Sequence of chain 4.A:
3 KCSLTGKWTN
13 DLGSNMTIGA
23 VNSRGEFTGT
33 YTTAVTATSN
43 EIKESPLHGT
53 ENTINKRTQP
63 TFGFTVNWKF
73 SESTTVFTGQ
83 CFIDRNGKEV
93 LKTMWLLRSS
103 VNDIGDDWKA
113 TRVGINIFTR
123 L

Binding-site contacts:
Ligand atom O2 contacts residue THR35 of chain 3.A at 2.6 Å (h-bond).
Ligand atom C7 contacts residue THR77 of chain 3.A at 3.8 Å.
Ligand atom O2 contacts residue TRP70 of chain 3.A at 3.8 Å.
Ligand atom N9 contacts residue TRP70 of chain 3.A at 3.3 Å.
Ligand atom O2 contacts residue TYR33 of chain 3.A at 3.8 Å.
Ligand atom C12 contacts residue SER73 of chain 3.A at 3.8 Å.
Ligand atom O2 contacts residue SER16 of chain 3.A at 3.4 Å (h-bond).
Ligand atom C6 contacts residue THR77 of chain 3.A at 3.6 Å.
Ligand atom O2 contacts residue VAL37 of chain 3.A at 3.8 Å.
Ligand atom C9 contacts residue PHE79 of chain 3.A at 4.0 Å (hydrophobic).
Ligand atom C11 contacts residue LEU99 of chain 3.A at 3.9 Å (hydrophobic).
Ligand atom C15 contacts residue TRP70 of chain 3.A at 3.8 Å (hydrophobic).
Ligand atom C14 contacts residue THR38 of chain 3.A at 3.8 Å.
Ligand atom C9 contacts residue LEU14 of chain 3.A at 4.1 Å (hydrophobic).
Ligand atom O1 contacts residue LEU14 of chain 3.A at 4.0 Å.
Ligand atom O1 contacts residue SER16 of chain 3.A at 2.6 Å (h-bond).
Ligand atom C6 contacts residue TRP70 of chain 3.A at 4.1 Å (hydrophobic).
Ligand atom C14 contacts residue TRP70 of chain 3.A at 4.0 Å (hydrophobic).
Ligand atom C7 contacts residue TRP97 of chain 3.A at 3.5 Å (hydrophobic).
Ligand atom C4 contacts residue TYR33 of chain 3.A at 3.9 Å (hydrophobic).
Ligand atom C13 contacts residue SER73 of chain 3.A at 4.0 Å.
Ligand atom C8 contacts residue TRP97 of chain 3.A at 3.5 Å (hydrophobic).
Ligand atom N8 contacts residue TRP70 of chain 3.A at 3.1 Å.
Ligand atom C9 contacts residue TYR33 of chain 3.A at 3.8 Å (hydrophobic).
Ligand atom O16 contacts residue SER73 of chain 3.A at 3.4 Å.
Ligand atom C3 contacts residue SER16 of chain 3.A at 3.4 Å.
Ligand atom C15 contacts residue THR35 of chain 3.A at 3.9 Å.
Ligand atom O1 contacts residue ASN12 of chain 3.A at 3.0 Å (h-bond).
Ligand atom C15 contacts residue VAL37 of chain 3.A at 3.6 Å (hydrophobic).
Ligand atom C3 contacts residue THR35 of chain 3.A at 3.8 Å.
Ligand atom C9 contacts residue ASN118 of chain 3.A at 3.2 Å.
Ligand atom C3 contacts residue TYR33 of chain 3.A at 3.5 Å (hydrophobic).
Ligand atom C5 contacts residue TRP70 of chain 3.A at 3.6 Å (hydrophobic).
Ligand atom C6 contacts residue TRP110 of chain 4.A at 3.9 Å (hydrophobic).
Ligand atom N9 contacts residue THR77 of chain 3.A at 4.1 Å.
Ligand atom C8 contacts residue PHE79 of chain 3.A at 3.9 Å (hydrophobic).
Ligand atom C11 contacts residue TRP70 of chain 3.A at 3.8 Å (hydrophobic).
Ligand atom O1 contacts residue TYR33 of chain 3.A at 2.8 Å (h-bond).
Ligand atom C8 contacts residue ASN118 of chain 3.A at 3.2 Å.
Ligand atom C10 contacts residue TRP70 of chain 3.A at 3.5 Å (hydrophobic).

A small-molecule ligand and the protein it binds are described below.
Small molecule (SMILES): O=C1C=CC(=NNc2ccccc2C(=O)O)C=C1

Sequence of chain 3.A:
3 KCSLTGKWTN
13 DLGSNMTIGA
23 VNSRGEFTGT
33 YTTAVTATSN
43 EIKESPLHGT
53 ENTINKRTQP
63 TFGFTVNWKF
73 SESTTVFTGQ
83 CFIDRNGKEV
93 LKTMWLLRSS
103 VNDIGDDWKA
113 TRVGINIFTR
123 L